This protein binds this small molecule.
Small molecule (SMILES): CC(=O)N[C@@H]1[C@@H](O)[C@H](O)[C@@H](CO)O[C@H]1O

Sequence of chain 1.A:
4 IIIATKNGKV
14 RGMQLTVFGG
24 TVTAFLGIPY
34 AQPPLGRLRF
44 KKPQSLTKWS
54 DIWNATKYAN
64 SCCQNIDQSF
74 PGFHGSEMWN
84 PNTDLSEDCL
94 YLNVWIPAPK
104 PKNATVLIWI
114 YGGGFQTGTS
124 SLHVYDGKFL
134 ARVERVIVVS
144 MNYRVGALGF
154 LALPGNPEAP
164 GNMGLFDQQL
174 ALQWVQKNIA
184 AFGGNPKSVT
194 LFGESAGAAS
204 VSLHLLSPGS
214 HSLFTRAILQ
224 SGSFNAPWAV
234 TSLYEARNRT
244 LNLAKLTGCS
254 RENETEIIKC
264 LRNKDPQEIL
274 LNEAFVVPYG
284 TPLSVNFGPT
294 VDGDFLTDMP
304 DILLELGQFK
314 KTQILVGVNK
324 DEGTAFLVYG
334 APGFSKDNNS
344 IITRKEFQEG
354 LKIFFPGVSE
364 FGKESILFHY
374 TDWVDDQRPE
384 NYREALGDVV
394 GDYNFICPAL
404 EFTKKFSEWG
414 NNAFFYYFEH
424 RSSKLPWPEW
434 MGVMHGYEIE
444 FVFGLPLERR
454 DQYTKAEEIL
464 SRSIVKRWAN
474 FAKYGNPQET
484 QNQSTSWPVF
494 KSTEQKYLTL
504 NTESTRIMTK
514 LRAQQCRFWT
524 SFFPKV

Binding-site contacts:
Ligand atom C7 contacts residue ASN485 of chain 1.A at 3.4 Å.
Ligand atom C4 contacts residue ASN485 of chain 1.A at 4.2 Å.
Ligand atom O3 contacts residue ARG465 of chain 1.A at 4.0 Å.
Ligand atom C8 contacts residue ARG465 of chain 1.A at 3.9 Å.
Ligand atom C3 contacts residue ASN485 of chain 1.A at 3.9 Å.
Ligand atom O7 contacts residue ASN485 of chain 1.A at 3.4 Å (h-bond).
Ligand atom N2 contacts residue ARG465 of chain 1.A at 4.3 Å.
Ligand atom C8 contacts residue LYS469 of chain 1.A at 4.1 Å.
Ligand atom C7 contacts residue ARG465 of chain 1.A at 3.8 Å.
Ligand atom C5 contacts residue ASN485 of chain 1.A at 3.6 Å.
Ligand atom O5 contacts residue ASN485 of chain 1.A at 2.3 Å (h-bond).
Ligand atom C2 contacts residue ASN485 of chain 1.A at 2.5 Å.
Ligand atom C1 contacts residue ASN485 of chain 1.A at 1.4 Å.
Ligand atom O7 contacts residue ARG465 of chain 1.A at 3.7 Å.
Ligand atom N2 contacts residue ASN485 of chain 1.A at 3.0 Å (h-bond).
Ligand atom C7 contacts residue GLU482 of chain 1.A at 4.4 Å.
Ligand atom C8 contacts residue GLU482 of chain 1.A at 4.0 Å.
Ligand atom O7 contacts residue SER466 of chain 1.A at 4.4 Å.